Sequence of chain 1.K:
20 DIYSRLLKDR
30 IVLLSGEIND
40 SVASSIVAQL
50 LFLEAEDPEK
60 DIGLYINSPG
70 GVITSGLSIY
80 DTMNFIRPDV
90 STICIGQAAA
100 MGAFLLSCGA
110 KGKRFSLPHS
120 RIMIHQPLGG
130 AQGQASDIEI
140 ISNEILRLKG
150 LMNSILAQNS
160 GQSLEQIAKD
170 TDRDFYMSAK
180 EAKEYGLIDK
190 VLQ

A protein and the small-molecule ligand that binds it are described below.
Small molecule (SMILES): C[C@H](N)C(=O)N[C@@H](C)C(=O)N[C@@H](C)C(=O)N[C@@H](C)C(=O)O

Sequence of chain 1.I:
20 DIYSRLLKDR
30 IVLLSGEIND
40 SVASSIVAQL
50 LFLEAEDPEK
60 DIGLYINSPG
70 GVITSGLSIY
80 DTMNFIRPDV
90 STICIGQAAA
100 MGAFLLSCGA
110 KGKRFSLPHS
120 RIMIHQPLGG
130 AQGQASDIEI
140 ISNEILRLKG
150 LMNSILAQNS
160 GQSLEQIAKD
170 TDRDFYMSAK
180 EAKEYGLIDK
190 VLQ

Binding-site contacts:
Ligand atom CA contacts residue HIS124 of chain 1.I at 3.7 Å.
Ligand atom O contacts residue ALA99 of chain 1.I at 2.8 Å.
Ligand atom CA contacts residue VAL71 of chain 1.I at 4.2 Å (hydrophobic).
Ligand atom CB contacts residue MET151 of chain 1.I at 4.0 Å (hydrophobic).
Ligand atom O contacts residue GLY70 of chain 1.I at 3.0 Å (h-bond).
Ligand atom CB contacts residue ILE72 of chain 1.I at 3.6 Å (hydrophobic).
Ligand atom O contacts residue GLY69 of chain 1.I at 3.3 Å.
Ligand atom C contacts residue LEU127 of chain 1.I at 3.5 Å (hydrophobic).
Ligand atom O contacts residue HIS124 of chain 1.I at 4.3 Å.
Ligand atom C contacts residue MET100 of chain 1.I at 3.9 Å (hydrophobic).
Ligand atom CA contacts residue ILE72 of chain 1.I at 3.7 Å (hydrophobic).
Ligand atom CA contacts residue LEU127 of chain 1.I at 3.4 Å (hydrophobic).
Ligand atom C contacts residue ALA99 of chain 1.I at 3.0 Å (hydrophobic).
Ligand atom CA contacts residue MET100 of chain 1.I at 4.3 Å (hydrophobic).
Ligand atom N contacts residue GLY70 of chain 1.I at 2.8 Å (h-bond).
Ligand atom C contacts residue GLY70 of chain 1.I at 3.6 Å.
Ligand atom CB contacts residue GLY70 of chain 1.I at 3.5 Å.
Ligand atom CB contacts residue ALA99 of chain 1.I at 3.8 Å (hydrophobic).
Ligand atom O contacts residue ILE72 of chain 1.I at 3.1 Å (h-bond).
Ligand atom CA contacts residue GLY70 of chain 1.I at 3.4 Å.
Ligand atom CB contacts residue ILE144 of chain 1.I at 4.3 Å (hydrophobic).
Ligand atom C contacts residue PRO126 of chain 1.I at 4.3 Å (hydrophobic).
Ligand atom O contacts residue VAL71 of chain 1.I at 3.8 Å.
Ligand atom OXT contacts residue ALA99 of chain 1.I at 3.2 Å.
Ligand atom CB contacts residue LEU127 of chain 1.I at 4.1 Å (hydrophobic).
Ligand atom CB contacts residue ARG120 of chain 1.K at 3.8 Å.
Ligand atom CB contacts residue VAL71 of chain 1.I at 4.1 Å (hydrophobic).
Ligand atom C contacts residue HIS124 of chain 1.I at 3.4 Å.
Ligand atom CB contacts residue MET100 of chain 1.I at 3.3 Å (hydrophobic).
Ligand atom O contacts residue ALA98 of chain 1.I at 4.3 Å.
Ligand atom O contacts residue PRO126 of chain 1.I at 3.2 Å.
Ligand atom N contacts residue LEU127 of chain 1.I at 2.7 Å (h-bond).
Ligand atom N contacts residue ILE72 of chain 1.I at 3.7 Å.
Ligand atom CA contacts residue ALA99 of chain 1.I at 3.9 Å (hydrophobic).
Ligand atom OXT contacts residue HIS124 of chain 1.I at 2.8 Å (h-bond).
Ligand atom C contacts residue ILE72 of chain 1.I at 3.7 Å (hydrophobic).
Ligand atom CB contacts residue LEU147 of chain 1.I at 3.6 Å (hydrophobic).
Ligand atom OXT contacts residue LEU127 of chain 1.I at 4.1 Å.
Ligand atom O contacts residue LEU127 of chain 1.I at 2.6 Å (h-bond).
Ligand atom O contacts residue MET100 of chain 1.I at 3.0 Å (h-bond).